Sequence of chain 1.A:
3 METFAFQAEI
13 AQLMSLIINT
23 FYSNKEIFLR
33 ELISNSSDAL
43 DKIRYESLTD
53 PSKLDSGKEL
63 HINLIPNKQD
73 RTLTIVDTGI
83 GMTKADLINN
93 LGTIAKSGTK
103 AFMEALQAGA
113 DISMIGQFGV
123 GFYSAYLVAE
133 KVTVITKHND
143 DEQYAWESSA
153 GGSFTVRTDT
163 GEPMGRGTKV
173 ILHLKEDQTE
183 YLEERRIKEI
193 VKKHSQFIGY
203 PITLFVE

Binding-site contacts:
Ligand atom O16 contacts residue PHE124 of chain 1.A at 3.3 Å.
Ligand atom C1 contacts residue LEU93 of chain 1.A at 3.7 Å (hydrophobic).
Ligand atom C22 contacts residue GLY94 of chain 1.A at 3.5 Å.
Ligand atom N4 contacts residue PHE124 of chain 1.A at 3.7 Å.
Ligand atom C14 contacts residue PHE124 of chain 1.A at 3.7 Å (hydrophobic).
Ligand atom N11 contacts residue TYR125 of chain 1.A at 2.6 Å (h-bond).
Ligand atom N23 contacts residue PHE156 of chain 1.A at 3.5 Å.
Ligand atom C8 contacts residue TYR125 of chain 1.A at 3.6 Å (hydrophobic).
Ligand atom C5 contacts residue LEU93 of chain 1.A at 3.8 Å (hydrophobic).
Ligand atom C20 contacts residue TYR125 of chain 1.A at 3.7 Å (hydrophobic).
Ligand atom C6 contacts residue TRP148 of chain 1.A at 3.4 Å (hydrophobic).
Ligand atom C6 contacts residue LEU89 of chain 1.A at 3.8 Å (hydrophobic).
Ligand atom C18 contacts residue LEU89 of chain 1.A at 3.2 Å (hydrophobic).
Ligand atom C8 contacts residue LEU93 of chain 1.A at 3.3 Å (hydrophobic).
Ligand atom C15 contacts residue ALA97 of chain 1.A at 3.8 Å (hydrophobic).
Ligand atom C18 contacts residue GLY94 of chain 1.A at 3.8 Å.
Ligand atom C20 contacts residue PHE8 of chain 1.A at 3.8 Å (hydrophobic).
Ligand atom C21 contacts residue LEU89 of chain 1.A at 3.3 Å (hydrophobic).
Ligand atom C17 contacts residue TYR125 of chain 1.A at 3.4 Å (hydrophobic).
Ligand atom C13 contacts residue TRP148 of chain 1.A at 3.6 Å (hydrophobic).
Ligand atom C20 contacts residue ALA97 of chain 1.A at 3.7 Å (hydrophobic).
Ligand atom C5 contacts residue LEU89 of chain 1.A at 3.9 Å (hydrophobic).
Ligand atom N4 contacts residue LEU93 of chain 1.A at 3.7 Å.
Ligand atom C5 contacts residue TYR125 of chain 1.A at 3.6 Å (hydrophobic).
Ligand atom C21 contacts residue ILE90 of chain 1.A at 3.4 Å (hydrophobic).
Ligand atom C21 contacts residue PHE156 of chain 1.A at 3.4 Å (hydrophobic).
Ligand atom C21 contacts residue GLY94 of chain 1.A at 3.6 Å.
Ligand atom N23 contacts residue ILE90 of chain 1.A at 3.7 Å.
Ligand atom N12 contacts residue LEU89 of chain 1.A at 2.6 Å (h-bond).
Ligand atom C15 contacts residue LEU93 of chain 1.A at 3.7 Å (hydrophobic).
Ligand atom C22 contacts residue PHE8 of chain 1.A at 3.9 Å (hydrophobic).
Ligand atom C20 contacts residue GLY94 of chain 1.A at 3.9 Å.
Ligand atom C3 contacts residue LEU93 of chain 1.A at 3.7 Å (hydrophobic).
Ligand atom N12 contacts residue LEU93 of chain 1.A at 3.8 Å.
Ligand atom C9 contacts residue PHE124 of chain 1.A at 3.4 Å (hydrophobic).
Ligand atom N23 contacts residue GLY94 of chain 1.A at 3.4 Å.
Ligand atom C7 contacts residue PHE124 of chain 1.A at 3.8 Å (hydrophobic).
Ligand atom N12 contacts residue TRP148 of chain 1.A at 3.6 Å.
Ligand atom C19 contacts residue GLY121 of chain 1.A at 3.1 Å.
Ligand atom C2 contacts residue LEU93 of chain 1.A at 3.9 Å (hydrophobic).

This protein binds this small molecule.
Small molecule (SMILES): O=C1c2ccccc2C2=C(c3nc4ccncc4[nH]3)CCCN12